Sequence of chain 2.A:
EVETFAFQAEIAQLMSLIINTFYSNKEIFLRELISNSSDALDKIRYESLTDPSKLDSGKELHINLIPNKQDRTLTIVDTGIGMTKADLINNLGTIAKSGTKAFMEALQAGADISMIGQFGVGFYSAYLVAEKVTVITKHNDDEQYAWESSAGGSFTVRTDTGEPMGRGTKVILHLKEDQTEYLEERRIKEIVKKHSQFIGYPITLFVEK

Binding-site contacts:
Ligand atom C26 contacts residue ILE96 of chain 2.A at 3.7 Å (hydrophobic).
Ligand atom C14 contacts residue SER52 of chain 2.A at 3.6 Å.
Ligand atom N1 contacts residue MET98 of chain 2.A at 3.5 Å.
Ligand atom N10 contacts residue ILE96 of chain 2.A at 3.3 Å.
Ligand atom C27 contacts residue ASP102 of chain 2.A at 3.4 Å.
Ligand atom C17 contacts residue GLY108 of chain 2.A at 3.5 Å.
Ligand atom C3 contacts residue ALA55 of chain 2.A at 3.8 Å (hydrophobic).
Ligand atom C17 contacts residue LEU107 of chain 2.A at 3.3 Å (hydrophobic).
Ligand atom C16 contacts residue LEU107 of chain 2.A at 3.3 Å (hydrophobic).
Ligand atom O24 contacts residue VAL186 of chain 2.A at 3.3 Å.
Ligand atom O24 contacts residue LEU48 of chain 2.A at 3.7 Å.
Ligand atom N1 contacts residue ILE96 of chain 2.A at 3.7 Å.
Ligand atom C11 contacts residue MET98 of chain 2.A at 3.7 Å (hydrophobic).
Ligand atom C14 contacts residue ASP93 of chain 2.A at 3.5 Å.
Ligand atom C2 contacts residue MET98 of chain 2.A at 3.7 Å (hydrophobic).
Ligand atom CL25 contacts residue ASN51 of chain 2.A at 3.4 Å.
Ligand atom O3 contacts residue ALA55 of chain 2.A at 3.4 Å.
Ligand atom O3 contacts residue THR184 of chain 2.A at 3.2 Å (h-bond).
Ligand atom N10 contacts residue GLY97 of chain 2.A at 3.0 Å (h-bond).
Ligand atom O9 contacts residue LYS58 of chain 2.A at 3.6 Å.
Ligand atom C20 contacts residue ASN51 of chain 2.A at 3.4 Å.
Ligand atom O23 contacts residue THR184 of chain 2.A at 3.7 Å.
Ligand atom C8 contacts residue ILE96 of chain 2.A at 3.6 Å (hydrophobic).
Ligand atom C4 contacts residue ALA55 of chain 2.A at 3.7 Å (hydrophobic).
Ligand atom C12 contacts residue ASN51 of chain 2.A at 3.7 Å.
Ligand atom O23 contacts residue ALA55 of chain 2.A at 3.3 Å.
Ligand atom O23 contacts residue ASN51 of chain 2.A at 3.6 Å.
Ligand atom C15 contacts residue ASP93 of chain 2.A at 3.4 Å.
Ligand atom CL25 contacts residue PHE138 of chain 2.A at 3.2 Å.
Ligand atom C22 contacts residue ASN51 of chain 2.A at 3.5 Å.
Ligand atom N1 contacts residue GLY97 of chain 2.A at 3.3 Å (h-bond).
Ligand atom O23 contacts residue SER52 of chain 2.A at 3.5 Å.
Ligand atom N1 contacts residue ALA55 of chain 2.A at 3.4 Å.
Ligand atom C13 contacts residue ASN51 of chain 2.A at 3.6 Å.
Ligand atom O23 contacts residue ASP93 of chain 2.A at 2.5 Å (salt-bridge).
Ligand atom C14 contacts residue ASN51 of chain 2.A at 3.8 Å.
Ligand atom C19 contacts residue ASN51 of chain 2.A at 3.6 Å.
Ligand atom C2 contacts residue ALA55 of chain 2.A at 3.6 Å (hydrophobic).
Ligand atom C15 contacts residue ASN51 of chain 2.A at 3.8 Å.
Ligand atom C26 contacts residue GLY97 of chain 2.A at 3.7 Å.

This protein binds this small molecule.
Small molecule (SMILES): CCNC(=O)c1noc(-c2cc(Cl)c(O)cc2O)c1-c1ccc(OC)cc1